This protein binds this small molecule.
Small molecule (SMILES): O=C([O-])c1ccc[nH]1

Binding-site contacts:
Ligand atom C3 contacts residue HIS93 of chain 2.B at 4.0 Å.
Ligand atom C1 contacts residue THR258 of chain 2.B at 3.2 Å.
Ligand atom O7 contacts residue HIS93 of chain 2.B at 4.2 Å.
Ligand atom C4 contacts residue LEU88 of chain 2.B at 4.1 Å (hydrophobic).
Ligand atom O8 contacts residue HIS93 of chain 2.B at 3.0 Å (h-bond).
Ligand atom C2 contacts residue CYS256 of chain 2.B at 4.0 Å (hydrophobic).
Ligand atom C2 contacts residue ASP252 of chain 2.B at 4.3 Å.
Ligand atom O8 contacts residue GLY257 of chain 2.B at 2.7 Å (h-bond).
Ligand atom C1 contacts residue CYS91 of chain 2.B at 2.8 Å (hydrophobic).
Ligand atom C2 contacts residue THR258 of chain 2.B at 3.3 Å.
Ligand atom C5 contacts residue LEU226 of chain 2.B at 4.3 Å (hydrophobic).
Ligand atom O7 contacts residue THR258 of chain 2.B at 2.9 Å (h-bond).
Ligand atom C4 contacts residue HIS93 of chain 2.B at 4.2 Å.
Ligand atom N6 contacts residue CYS256 of chain 2.B at 3.4 Å (h-bond).
Ligand atom C1 contacts residue CYS256 of chain 2.B at 4.2 Å (hydrophobic).
Ligand atom C3 contacts residue LEU88 of chain 2.B at 4.2 Å (hydrophobic).
Ligand atom O8 contacts residue CYS91 of chain 2.B at 3.0 Å (h-bond).
Ligand atom C3 contacts residue CYS91 of chain 2.B at 3.7 Å (hydrophobic).
Ligand atom C2 contacts residue HIS93 of chain 2.B at 3.5 Å.
Ligand atom C4 contacts residue PHE246 of chain 2.B at 4.3 Å (hydrophobic).
Ligand atom O8 contacts residue THR258 of chain 2.B at 3.3 Å (h-bond).
Ligand atom C1 contacts residue HIS93 of chain 2.B at 3.4 Å.
Ligand atom C3 contacts residue MET90 of chain 2.B at 3.8 Å (hydrophobic).
Ligand atom O8 contacts residue ASP252 of chain 2.B at 4.1 Å.
Ligand atom C1 contacts residue GLY257 of chain 2.B at 3.7 Å.
Ligand atom C2 contacts residue CYS91 of chain 2.B at 3.5 Å (hydrophobic).
Ligand atom C5 contacts residue PHE246 of chain 2.B at 3.8 Å (hydrophobic).
Ligand atom C4 contacts residue THR258 of chain 2.B at 4.3 Å.
Ligand atom O7 contacts residue GLY257 of chain 2.B at 4.0 Å.
Ligand atom O8 contacts residue CYS256 of chain 2.B at 3.6 Å.
Ligand atom O7 contacts residue CYS91 of chain 2.B at 2.8 Å (h-bond).
Ligand atom C5 contacts residue ASP252 of chain 2.B at 3.7 Å.
Ligand atom C3 contacts residue THR258 of chain 2.B at 3.5 Å.
Ligand atom N6 contacts residue THR258 of chain 2.B at 4.1 Å.
Ligand atom C5 contacts residue CYS256 of chain 2.B at 4.1 Å (hydrophobic).
Ligand atom N6 contacts residue HIS93 of chain 2.B at 3.2 Å.
Ligand atom C1 contacts residue GLY92 of chain 2.B at 4.2 Å.
Ligand atom N6 contacts residue ASP252 of chain 2.B at 3.2 Å (salt-bridge).
Ligand atom O7 contacts residue GLY92 of chain 2.B at 3.5 Å (h-bond).
Ligand atom C5 contacts residue HIS93 of chain 2.B at 3.6 Å.

Sequence of chain 2.B:
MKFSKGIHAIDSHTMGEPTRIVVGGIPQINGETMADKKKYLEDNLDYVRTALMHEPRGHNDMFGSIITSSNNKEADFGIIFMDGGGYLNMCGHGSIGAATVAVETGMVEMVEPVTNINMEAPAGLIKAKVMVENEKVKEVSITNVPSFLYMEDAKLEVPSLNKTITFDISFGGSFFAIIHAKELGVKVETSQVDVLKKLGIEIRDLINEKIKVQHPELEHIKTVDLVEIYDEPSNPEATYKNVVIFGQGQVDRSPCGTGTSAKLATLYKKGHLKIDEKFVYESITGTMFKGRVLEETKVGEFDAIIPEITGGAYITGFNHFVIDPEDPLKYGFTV